Sequence of chain 1.C:
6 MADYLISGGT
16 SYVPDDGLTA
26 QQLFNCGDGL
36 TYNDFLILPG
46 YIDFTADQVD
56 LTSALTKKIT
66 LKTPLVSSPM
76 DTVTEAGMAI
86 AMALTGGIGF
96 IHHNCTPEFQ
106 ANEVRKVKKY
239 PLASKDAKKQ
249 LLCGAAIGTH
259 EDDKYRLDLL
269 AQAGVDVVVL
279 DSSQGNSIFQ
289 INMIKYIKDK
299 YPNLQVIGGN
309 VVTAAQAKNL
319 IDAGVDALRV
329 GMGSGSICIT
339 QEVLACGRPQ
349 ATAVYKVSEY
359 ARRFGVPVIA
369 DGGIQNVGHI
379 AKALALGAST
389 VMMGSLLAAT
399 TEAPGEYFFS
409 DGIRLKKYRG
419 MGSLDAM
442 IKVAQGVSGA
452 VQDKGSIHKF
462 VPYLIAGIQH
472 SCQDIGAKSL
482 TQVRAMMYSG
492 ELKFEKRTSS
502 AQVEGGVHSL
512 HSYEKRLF

The small molecule below binds the protein below.
Small molecule (SMILES): O=c1[nH]cnc2c1ncn2[C@@H]1O[C@H](COP(=O)(O)O)[C@@H](O)[C@H]1O

Binding-site contacts:
Ligand atom C1' contacts residue NAD1 of chain 1.N at 3.5 Å.
Ligand atom C2 contacts residue NAD1 of chain 1.N at 3.4 Å.
Ligand atom C6 contacts residue GLN446 of chain 1.C at 3.4 Å.
Ligand atom O3' contacts residue ARG327 of chain 1.C at 3.0 Å (salt-bridge).
Ligand atom O3P contacts residue SER334 of chain 1.C at 2.5 Å (h-bond).
Ligand atom C6 contacts residue GLY420 of chain 1.C at 3.5 Å.
Ligand atom N1 contacts residue CYS336 of chain 1.C at 3.1 Å (h-bond).
Ligand atom N7 contacts residue MET419 of chain 1.C at 3.2 Å (h-bond).
Ligand atom O6 contacts residue GLY418 of chain 1.C at 3.5 Å.
Ligand atom O6 contacts residue GLY420 of chain 1.C at 2.5 Å (h-bond).
Ligand atom O2P contacts residue SER393 of chain 1.C at 3.6 Å.
Ligand atom C4 contacts residue NAD1 of chain 1.N at 3.5 Å.
Ligand atom C2 contacts residue CYS336 of chain 1.C at 1.8 Å (hydrophobic).
Ligand atom N3 contacts residue NAD1 of chain 1.N at 3.4 Å.
Ligand atom O3P contacts residue GLY371 of chain 1.C at 3.4 Å (h-bond).
Ligand atom O2P contacts residue GLY392 of chain 1.C at 2.7 Å (h-bond).
Ligand atom O3P contacts residue GLY333 of chain 1.C at 3.3 Å.
Ligand atom O1P contacts residue TYR416 of chain 1.C at 2.8 Å (h-bond).
Ligand atom N1 contacts residue GLN446 of chain 1.C at 2.4 Å (h-bond).
Ligand atom C5 contacts residue ILE335 of chain 1.C at 3.5 Å (hydrophobic).
Ligand atom O1P contacts residue SER334 of chain 1.C at 2.7 Å (h-bond).
Ligand atom P contacts residue SER334 of chain 1.C at 3.5 Å.
Ligand atom O2' contacts residue ARG327 of chain 1.C at 3.0 Å (salt-bridge).
Ligand atom O6 contacts residue GLN446 of chain 1.C at 3.5 Å (h-bond).
Ligand atom O6 contacts residue MET419 of chain 1.C at 3.0 Å (h-bond).
Ligand atom C4 contacts residue CYS336 of chain 1.C at 2.7 Å (hydrophobic).
Ligand atom C2 contacts residue GLN446 of chain 1.C at 3.3 Å.
Ligand atom O2P contacts residue GLY370 of chain 1.C at 3.6 Å.
Ligand atom O3' contacts residue ASP369 of chain 1.C at 2.9 Å (salt-bridge).
Ligand atom O3' contacts residue MET390 of chain 1.C at 3.5 Å (h-bond).
Ligand atom C2' contacts residue ASP369 of chain 1.C at 3.5 Å.
Ligand atom O3P contacts residue GLY370 of chain 1.C at 3.3 Å.
Ligand atom O1P contacts residue SER393 of chain 1.C at 2.6 Å (h-bond).
Ligand atom O2' contacts residue ASP369 of chain 1.C at 2.4 Å (salt-bridge).
Ligand atom O3' contacts residue SER73 of chain 1.C at 3.5 Å.
Ligand atom N7 contacts residue ILE335 of chain 1.C at 3.6 Å.
Ligand atom O2' contacts residue NAD1 of chain 1.N at 3.6 Å (h-bond).
Ligand atom N3 contacts residue CYS336 of chain 1.C at 1.4 Å (h-bond).
Ligand atom O1P contacts residue GLY392 of chain 1.C at 3.3 Å.
Ligand atom C2' contacts residue ARG327 of chain 1.C at 3.4 Å.